Sequence of chain 8.E:
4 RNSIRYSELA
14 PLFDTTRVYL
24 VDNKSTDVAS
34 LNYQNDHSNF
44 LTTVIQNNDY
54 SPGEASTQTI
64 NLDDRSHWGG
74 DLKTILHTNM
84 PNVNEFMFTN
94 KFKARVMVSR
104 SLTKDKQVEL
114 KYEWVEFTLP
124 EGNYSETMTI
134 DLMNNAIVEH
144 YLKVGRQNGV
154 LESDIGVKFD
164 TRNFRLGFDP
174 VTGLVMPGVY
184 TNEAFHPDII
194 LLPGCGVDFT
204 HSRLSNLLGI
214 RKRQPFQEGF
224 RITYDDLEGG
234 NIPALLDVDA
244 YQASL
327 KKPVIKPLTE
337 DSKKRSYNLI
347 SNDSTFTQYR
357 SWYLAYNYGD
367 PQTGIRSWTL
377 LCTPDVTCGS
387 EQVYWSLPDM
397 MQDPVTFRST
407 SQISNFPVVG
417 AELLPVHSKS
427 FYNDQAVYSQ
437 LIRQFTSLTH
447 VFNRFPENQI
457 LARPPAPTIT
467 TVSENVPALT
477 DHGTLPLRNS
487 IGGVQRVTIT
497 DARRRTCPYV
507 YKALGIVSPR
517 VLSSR

Sequence of chain 8.A:
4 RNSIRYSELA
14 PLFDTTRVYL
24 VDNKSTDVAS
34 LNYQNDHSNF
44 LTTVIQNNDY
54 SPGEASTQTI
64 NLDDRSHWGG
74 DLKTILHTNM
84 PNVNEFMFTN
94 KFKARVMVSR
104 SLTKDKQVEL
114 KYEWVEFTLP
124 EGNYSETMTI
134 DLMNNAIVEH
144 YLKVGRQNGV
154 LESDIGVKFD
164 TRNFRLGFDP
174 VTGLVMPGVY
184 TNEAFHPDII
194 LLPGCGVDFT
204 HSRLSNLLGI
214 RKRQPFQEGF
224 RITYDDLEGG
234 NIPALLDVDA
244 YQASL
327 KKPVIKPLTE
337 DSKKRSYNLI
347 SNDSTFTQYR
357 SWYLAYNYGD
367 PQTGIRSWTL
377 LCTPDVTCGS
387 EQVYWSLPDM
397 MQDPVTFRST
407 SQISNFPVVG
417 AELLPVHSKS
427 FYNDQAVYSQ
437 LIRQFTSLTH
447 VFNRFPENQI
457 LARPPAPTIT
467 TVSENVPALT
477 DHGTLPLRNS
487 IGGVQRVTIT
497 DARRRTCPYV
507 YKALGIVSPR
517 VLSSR

Binding-site contacts:
Ligand atom CA contacts residue GLU155 of chain 8.E at 3.9 Å.
Ligand atom CE1 contacts residue ARG149 of chain 8.E at 3.6 Å.
Ligand atom CG contacts residue TYR244 of chain 8.A at 3.1 Å (hydrophobic).
Ligand atom CG contacts residue ARG450 of chain 8.E at 3.5 Å.
Ligand atom OD1 contacts residue GLU155 of chain 8.E at 3.8 Å.
Ligand atom CB contacts residue ARG450 of chain 8.E at 3.6 Å.
Ligand atom CG2 contacts residue GLU155 of chain 8.E at 3.7 Å.
Ligand atom CZ contacts residue HIS446 of chain 8.E at 3.7 Å.
Ligand atom CB contacts residue LYS339 of chain 8.E at 2.9 Å.
Ligand atom O contacts residue ARG149 of chain 8.E at 2.6 Å (salt-bridge).
Ligand atom CG contacts residue GLU155 of chain 8.E at 3.8 Å.
Ligand atom CG contacts residue PRO452 of chain 8.E at 3.5 Å (hydrophobic).
Ligand atom CD1 contacts residue PRO180 of chain 8.A at 3.5 Å (hydrophobic).
Ligand atom CE2 contacts residue HIS446 of chain 8.E at 3.5 Å.
Ligand atom C contacts residue ARG149 of chain 8.E at 3.8 Å.
Ligand atom OH contacts residue HIS446 of chain 8.E at 3.1 Å (h-bond).
Ligand atom CZ contacts residue THR445 of chain 8.E at 3.4 Å.
Ligand atom OD1 contacts residue LYS339 of chain 8.E at 2.9 Å (salt-bridge).
Ligand atom CE1 contacts residue PRO180 of chain 8.A at 3.2 Å (hydrophobic).
Ligand atom OH contacts residue THR445 of chain 8.E at 3.2 Å.
Ligand atom CG2 contacts residue LEU145 of chain 8.E at 3.8 Å (hydrophobic).
Ligand atom CE1 contacts residue THR445 of chain 8.E at 3.3 Å.
Ligand atom OH contacts residue LEU239 of chain 8.A at 3.7 Å.
Ligand atom CZ contacts residue ARG149 of chain 8.E at 3.8 Å.
Ligand atom ND2 contacts residue GLU155 of chain 8.E at 3.1 Å (salt-bridge).
Ligand atom CB contacts residue GLN245 of chain 8.A at 3.6 Å.
Ligand atom CD contacts residue ARG450 of chain 8.E at 2.9 Å.
Ligand atom CE2 contacts residue MET179 of chain 8.A at 3.7 Å (hydrophobic).
Ligand atom CA contacts residue LYS339 of chain 8.E at 3.1 Å.
Ligand atom CB contacts residue PRO452 of chain 8.E at 3.9 Å (hydrophobic).
Ligand atom CG1 contacts residue PHE451 of chain 8.E at 3.4 Å (hydrophobic).
Ligand atom CG1 contacts residue GLU155 of chain 8.E at 3.8 Å.
Ligand atom CG contacts residue LYS339 of chain 8.E at 3.8 Å.
Ligand atom C contacts residue HIS446 of chain 8.E at 3.4 Å.
Ligand atom OH contacts residue MET179 of chain 8.A at 3.4 Å (h-bond).
Ligand atom O contacts residue ARG450 of chain 8.E at 3.3 Å (salt-bridge).
Ligand atom CG1 contacts residue ARG450 of chain 8.E at 3.4 Å.
Ligand atom OD2 contacts residue LYS339 of chain 8.E at 3.6 Å.
Ligand atom O contacts residue HIS446 of chain 8.E at 2.8 Å.
Ligand atom CZ contacts residue ASP172 of chain 8.A at 3.8 Å.

The protein below binds the small molecule below.
Small molecule (SMILES): CC(C)[C@H](NC(=O)[C@@H]1CCCN1C(=O)[C@H](CC(N)=O)NC(=O)[C@H](Cc1ccccc1)NC(=O)[C@@H](N)[C@@H](C)O)C(=O)N[C@@H](Cc1ccc(O)cc1)C(=O)N1CCC[C@H]1C(=O)N[C@@H](Cc1ccc(O)cc1)C(=O)N[C@@H](CC(=O)O)C(=O)N[C@H](C=O)[C@@H](C)O